Sequence of chain 32.A:
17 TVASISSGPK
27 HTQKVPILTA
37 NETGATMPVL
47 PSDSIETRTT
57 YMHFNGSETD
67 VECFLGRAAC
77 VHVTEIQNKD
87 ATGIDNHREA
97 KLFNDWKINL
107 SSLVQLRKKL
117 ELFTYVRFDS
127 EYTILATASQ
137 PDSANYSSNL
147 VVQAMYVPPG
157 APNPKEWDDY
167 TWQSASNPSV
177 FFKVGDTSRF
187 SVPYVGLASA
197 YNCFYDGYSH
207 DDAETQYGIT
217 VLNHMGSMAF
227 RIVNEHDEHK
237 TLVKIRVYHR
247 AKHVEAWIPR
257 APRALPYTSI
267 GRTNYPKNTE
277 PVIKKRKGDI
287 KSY

This protein binds this small molecule.
Small molecule (SMILES): CC[C@H]1COC(c2ccc(OCCCCCCCc3cc(C)no3)cc2)=N1

Sequence of chain 32.C:
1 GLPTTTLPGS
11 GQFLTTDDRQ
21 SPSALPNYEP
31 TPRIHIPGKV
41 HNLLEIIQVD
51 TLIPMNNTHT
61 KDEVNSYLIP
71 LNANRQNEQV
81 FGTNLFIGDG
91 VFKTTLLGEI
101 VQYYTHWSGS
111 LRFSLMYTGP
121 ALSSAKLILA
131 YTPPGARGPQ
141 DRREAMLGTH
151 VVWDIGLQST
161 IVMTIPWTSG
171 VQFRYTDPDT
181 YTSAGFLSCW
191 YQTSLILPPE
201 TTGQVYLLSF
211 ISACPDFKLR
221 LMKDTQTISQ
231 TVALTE

Binding-site contacts:
Ligand atom C5B contacts residue LEU106 of chain 32.A at 4.0 Å (hydrophobic).
Ligand atom C4 contacts residue TYR152 of chain 32.A at 3.9 Å (hydrophobic).
Ligand atom C5C contacts residue ILE104 of chain 32.A at 4.0 Å (hydrophobic).
Ligand atom N2 contacts residue PRO174 of chain 32.A at 3.9 Å.
Ligand atom C2C contacts residue TYR152 of chain 32.A at 4.0 Å (hydrophobic).
Ligand atom O1 contacts residue TYR152 of chain 32.A at 4.0 Å.
Ligand atom C7C contacts residue TYR128 of chain 32.A at 3.7 Å (hydrophobic).
Ligand atom O1 contacts residue VAL188 of chain 32.A at 3.8 Å.
Ligand atom C4A contacts residue ASN219 of chain 32.A at 3.9 Å.
Ligand atom C2B contacts residue MET221 of chain 32.A at 3.6 Å (hydrophobic).
Ligand atom O1B contacts residue MET221 of chain 32.A at 3.7 Å.
Ligand atom N2 contacts residue PHE186 of chain 32.A at 3.9 Å.
Ligand atom C31 contacts residue ALA150 of chain 32.A at 3.8 Å (hydrophobic).
Ligand atom C5 contacts residue TYR152 of chain 32.A at 3.8 Å (hydrophobic).
Ligand atom C4 contacts residue MET224 of chain 32.A at 4.0 Å (hydrophobic).
Ligand atom N3A contacts residue ASN219 of chain 32.A at 3.8 Å.
Ligand atom N2 contacts residue ALA24 of chain 32.C at 3.3 Å.
Ligand atom C1C contacts residue MET224 of chain 32.A at 3.4 Å (hydrophobic).
Ligand atom O1 contacts residue PHE186 of chain 32.A at 3.7 Å.
Ligand atom C31 contacts residue VAL176 of chain 32.A at 3.3 Å (hydrophobic).
Ligand atom C5 contacts residue PHE186 of chain 32.A at 3.7 Å (hydrophobic).
Ligand atom C4A contacts residue ILE215 of chain 32.A at 3.9 Å (hydrophobic).
Ligand atom C6B contacts residue TYR197 of chain 32.A at 3.5 Å (hydrophobic).
Ligand atom C2C contacts residue VAL188 of chain 32.A at 3.4 Å (hydrophobic).
Ligand atom C3 contacts residue PRO174 of chain 32.A at 3.8 Å (hydrophobic).
Ligand atom C5B contacts residue TYR197 of chain 32.A at 3.7 Å (hydrophobic).
Ligand atom C4C contacts residue VAL188 of chain 32.A at 3.9 Å (hydrophobic).
Ligand atom CM2 contacts residue LEU116 of chain 32.A at 3.6 Å (hydrophobic).
Ligand atom C5 contacts residue MET224 of chain 32.A at 4.0 Å (hydrophobic).
Ligand atom C3C contacts residue VAL188 of chain 32.A at 3.2 Å (hydrophobic).
Ligand atom C5C contacts residue TYR128 of chain 32.A at 3.6 Å (hydrophobic).
Ligand atom C4 contacts residue PHE186 of chain 32.A at 3.5 Å (hydrophobic).
Ligand atom C31 contacts residue SER175 of chain 32.A at 3.6 Å.
Ligand atom C5A contacts residue CYS199 of chain 32.A at 3.9 Å (hydrophobic).
Ligand atom C3 contacts residue PHE186 of chain 32.A at 3.8 Å (hydrophobic).
Ligand atom C4A contacts residue ASN198 of chain 32.A at 4.0 Å.
Ligand atom C1B contacts residue MET221 of chain 32.A at 3.7 Å (hydrophobic).
Ligand atom C31 contacts residue PRO174 of chain 32.A at 3.4 Å (hydrophobic).
Ligand atom C6C contacts residue VAL191 of chain 32.A at 3.5 Å (hydrophobic).
Ligand atom O1 contacts residue ALA24 of chain 32.C at 3.6 Å.